This small molecule binds to this protein.
Small molecule (SMILES): COC1=C(OC)C(=O)C(C/C=C(\C)CC/C=C(\C)CC/C=C(\C)CC/C=C(\C)CC/C=C(\C)CC/C=C(\C)CC/C=C(\C)CC/C=C(\C)CC/C=C(\C)CCC=C(C)C)=C(C)C1=O

Binding-site contacts:
Ligand atom C6 contacts residue MET221 of chain 1.B at 4.0 Å (hydrophobic).
Ligand atom C3 contacts residue GLN22 of chain 1.B at 3.2 Å.
Ligand atom C8 contacts residue HEM1 of chain 1.T at 3.3 Å.
Ligand atom O2 contacts residue SER20 of chain 1.B at 3.4 Å (h-bond).
Ligand atom C3M contacts residue SER206 of chain 1.B at 3.8 Å.
Ligand atom O5 contacts residue SER34 of chain 1.B at 3.9 Å.
Ligand atom C3M contacts residue GLN22 of chain 1.B at 1.4 Å.
Ligand atom C6 contacts residue HEM1 of chain 1.T at 3.4 Å.
Ligand atom C2 contacts residue GLN22 of chain 1.B at 3.7 Å.
Ligand atom O2 contacts residue LEU201 of chain 1.B at 3.4 Å.
Ligand atom C1 contacts residue TYR16 of chain 1.B at 3.7 Å (hydrophobic).
Ligand atom C2 contacts residue LEU201 of chain 1.B at 3.9 Å (hydrophobic).
Ligand atom O5 contacts residue MET221 of chain 1.B at 3.6 Å.
Ligand atom O5 contacts residue ASP229 of chain 1.B at 3.9 Å.
Ligand atom C1 contacts residue HEM1 of chain 1.T at 4.0 Å.
Ligand atom O4 contacts residue TRP30 of chain 1.B at 4.0 Å.
Ligand atom C1M contacts residue LEU198 of chain 1.B at 4.0 Å (hydrophobic).
Ligand atom C5 contacts residue MET221 of chain 1.B at 3.5 Å (hydrophobic).
Ligand atom C4 contacts residue HEM1 of chain 1.T at 3.6 Å.
Ligand atom C11 contacts residue GLY37 of chain 1.B at 4.0 Å.
Ligand atom O3 contacts residue HEM1 of chain 1.T at 3.5 Å.
Ligand atom C3M contacts residue LEU201 of chain 1.B at 3.8 Å (hydrophobic).
Ligand atom C1M contacts residue TYR16 of chain 1.B at 3.4 Å (hydrophobic).
Ligand atom C4 contacts residue MET221 of chain 1.B at 3.7 Å (hydrophobic).
Ligand atom C16 contacts residue LEU198 of chain 1.B at 3.8 Å (hydrophobic).
Ligand atom O3 contacts residue GLN22 of chain 1.B at 2.7 Å (h-bond).
Ligand atom C13 contacts residue LEU198 of chain 1.B at 3.6 Å (hydrophobic).
Ligand atom O2 contacts residue GLN22 of chain 1.B at 3.4 Å (h-bond).
Ligand atom C4M contacts residue HEM1 of chain 1.T at 4.0 Å.
Ligand atom C7 contacts residue LEU17 of chain 1.B at 3.8 Å (hydrophobic).
Ligand atom C7 contacts residue HEM1 of chain 1.T at 4.0 Å.
Ligand atom C3M contacts residue SER20 of chain 1.B at 3.9 Å.
Ligand atom C12 contacts residue GLY37 of chain 1.B at 3.8 Å.
Ligand atom O4 contacts residue HEM1 of chain 1.T at 3.1 Å.
Ligand atom C3 contacts residue HEM1 of chain 1.T at 3.8 Å.
Ligand atom C4M contacts residue GLN22 of chain 1.B at 3.1 Å.
Ligand atom O3 contacts residue LEU201 of chain 1.B at 3.6 Å.
Ligand atom O5 contacts residue HEM1 of chain 1.T at 3.6 Å.
Ligand atom O2 contacts residue TYR16 of chain 1.B at 3.9 Å.
Ligand atom C5 contacts residue HEM1 of chain 1.T at 3.5 Å.

Sequence of chain 1.B:
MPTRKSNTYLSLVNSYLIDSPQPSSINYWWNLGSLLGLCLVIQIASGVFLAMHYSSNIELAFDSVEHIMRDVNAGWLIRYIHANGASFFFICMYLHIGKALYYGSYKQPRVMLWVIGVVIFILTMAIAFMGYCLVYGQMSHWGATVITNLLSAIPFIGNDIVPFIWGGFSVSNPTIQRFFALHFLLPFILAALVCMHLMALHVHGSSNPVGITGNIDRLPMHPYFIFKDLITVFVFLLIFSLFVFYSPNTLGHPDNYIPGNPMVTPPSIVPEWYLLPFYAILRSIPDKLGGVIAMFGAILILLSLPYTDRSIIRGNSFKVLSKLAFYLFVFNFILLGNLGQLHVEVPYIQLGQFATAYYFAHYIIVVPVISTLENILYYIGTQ